Binding-site contacts:
Ligand atom S2 contacts residue VAL121 of chain 1.A at 3.9 Å.
Ligand atom N2 contacts residue LEU197 of chain 1.A at 3.9 Å.
Ligand atom N1 contacts residue HIS119 of chain 1.A at 3.6 Å (h-bond).
Ligand atom O3 contacts residue PHE130 of chain 1.A at 3.6 Å.
Ligand atom C5 contacts residue PRO201 of chain 1.A at 4.1 Å (hydrophobic).
Ligand atom O2 contacts residue TRP208 of chain 1.A at 3.9 Å.
Ligand atom O3 contacts residue GLN92 of chain 1.A at 4.2 Å.
Ligand atom N3 contacts residue THR198 of chain 1.A at 4.0 Å.
Ligand atom N1 contacts residue HIS96 of chain 1.A at 3.8 Å.
Ligand atom N2 contacts residue THR199 of chain 1.A at 3.7 Å.
Ligand atom S2 contacts residue LEU197 of chain 1.A at 4.0 Å.
Ligand atom O1 contacts residue HIS119 of chain 1.A at 3.6 Å (h-bond).
Ligand atom C1 contacts residue HIS94 of chain 1.A at 4.2 Å.
Ligand atom C2 contacts residue LEU197 of chain 1.A at 4.0 Å (hydrophobic).
Ligand atom S1 contacts residue HIS94 of chain 1.A at 3.9 Å.
Ligand atom O2 contacts residue ZN1 of chain 1.B at 3.9 Å.
Ligand atom C3 contacts residue GLN92 of chain 1.A at 4.0 Å.
Ligand atom S1 contacts residue ZN1 of chain 1.B at 3.1 Å.
Ligand atom C5 contacts residue THR199 of chain 1.A at 3.0 Å.
Ligand atom S1 contacts residue THR198 of chain 1.A at 3.9 Å.
Ligand atom C4 contacts residue PHE130 of chain 1.A at 4.0 Å (hydrophobic).
Ligand atom N1 contacts residue THR198 of chain 1.A at 3.0 Å (h-bond).
Ligand atom C3 contacts residue PHE130 of chain 1.A at 3.8 Å (hydrophobic).
Ligand atom N3 contacts residue LEU197 of chain 1.A at 3.7 Å.
Ligand atom C1 contacts residue LEU197 of chain 1.A at 3.7 Å (hydrophobic).
Ligand atom O1 contacts residue VAL142 of chain 1.A at 4.2 Å.
Ligand atom N1 contacts residue ZN1 of chain 1.B at 2.3 Å.
Ligand atom S2 contacts residue HIS94 of chain 1.A at 3.8 Å.
Ligand atom O2 contacts residue LEU197 of chain 1.A at 3.6 Å.
Ligand atom O1 contacts residue VAL121 of chain 1.A at 4.0 Å.
Ligand atom C5 contacts residue PRO200 of chain 1.A at 3.5 Å (hydrophobic).
Ligand atom C5 contacts residue LEU197 of chain 1.A at 4.0 Å (hydrophobic).
Ligand atom O1 contacts residue ZN1 of chain 1.B at 3.0 Å.
Ligand atom C4 contacts residue VAL121 of chain 1.A at 3.8 Å (hydrophobic).
Ligand atom O1 contacts residue HIS94 of chain 1.A at 3.3 Å.
Ligand atom C4 contacts residue GLN92 of chain 1.A at 3.5 Å.
Ligand atom N3 contacts residue THR199 of chain 1.A at 3.6 Å.
Ligand atom N1 contacts residue HIS94 of chain 1.A at 3.5 Å (h-bond).
Ligand atom S1 contacts residue HIS119 of chain 1.A at 4.0 Å.
Ligand atom O2 contacts residue THR198 of chain 1.A at 3.2 Å (h-bond).

Sequence of chain 1.A:
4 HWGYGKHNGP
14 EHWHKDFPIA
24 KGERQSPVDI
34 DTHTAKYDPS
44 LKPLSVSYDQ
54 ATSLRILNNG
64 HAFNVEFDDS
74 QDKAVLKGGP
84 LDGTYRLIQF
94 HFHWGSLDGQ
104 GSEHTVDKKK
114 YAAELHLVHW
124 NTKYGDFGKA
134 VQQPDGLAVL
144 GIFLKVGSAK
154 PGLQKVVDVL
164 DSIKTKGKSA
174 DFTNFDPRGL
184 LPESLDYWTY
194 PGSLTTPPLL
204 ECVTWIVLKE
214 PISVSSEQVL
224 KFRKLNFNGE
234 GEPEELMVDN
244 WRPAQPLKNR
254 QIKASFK

The protein below binds the small molecule below.
Small molecule (SMILES): CC(=O)/N=c1\sc(S(N)(=O)=O)nn1C